The small molecule below binds the protein below.
Small molecule (SMILES): CC(=O)N[C@@H]1[C@@H](O)[C@H](O)[C@@H](CO)O[C@H]1O

Binding-site contacts:
Ligand atom O6 contacts residue THR318 of chain 1.A at 3.7 Å.
Ligand atom C1 contacts residue ASN38 of chain 1.A at 1.5 Å.
Ligand atom C4 contacts residue ASN38 of chain 1.A at 4.3 Å.
Ligand atom O7 contacts residue ASN38 of chain 1.A at 4.4 Å.
Ligand atom O5 contacts residue THR318 of chain 1.A at 3.4 Å (h-bond).
Ligand atom C5 contacts residue ASN38 of chain 1.A at 3.7 Å.
Ligand atom N2 contacts residue ASN38 of chain 1.A at 2.7 Å (h-bond).
Ligand atom C1 contacts residue ALA39 of chain 1.A at 4.3 Å (hydrophobic).
Ligand atom O5 contacts residue ASN38 of chain 1.A at 2.4 Å (h-bond).
Ligand atom C2 contacts residue ASN38 of chain 1.A at 2.5 Å.
Ligand atom C7 contacts residue ASN38 of chain 1.A at 3.8 Å.
Ligand atom C3 contacts residue ASN38 of chain 1.A at 3.8 Å.
Ligand atom C1 contacts residue THR318 of chain 1.A at 3.4 Å.

Sequence of chain 1.A:
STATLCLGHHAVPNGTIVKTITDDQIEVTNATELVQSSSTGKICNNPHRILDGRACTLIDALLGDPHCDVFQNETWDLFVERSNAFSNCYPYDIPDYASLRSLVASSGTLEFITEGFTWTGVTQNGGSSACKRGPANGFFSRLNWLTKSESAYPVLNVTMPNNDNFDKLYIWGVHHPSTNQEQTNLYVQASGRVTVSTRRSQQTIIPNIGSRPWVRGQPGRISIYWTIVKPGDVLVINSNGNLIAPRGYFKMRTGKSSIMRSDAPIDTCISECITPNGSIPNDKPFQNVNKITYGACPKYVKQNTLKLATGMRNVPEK